Sequence of chain 1.E:
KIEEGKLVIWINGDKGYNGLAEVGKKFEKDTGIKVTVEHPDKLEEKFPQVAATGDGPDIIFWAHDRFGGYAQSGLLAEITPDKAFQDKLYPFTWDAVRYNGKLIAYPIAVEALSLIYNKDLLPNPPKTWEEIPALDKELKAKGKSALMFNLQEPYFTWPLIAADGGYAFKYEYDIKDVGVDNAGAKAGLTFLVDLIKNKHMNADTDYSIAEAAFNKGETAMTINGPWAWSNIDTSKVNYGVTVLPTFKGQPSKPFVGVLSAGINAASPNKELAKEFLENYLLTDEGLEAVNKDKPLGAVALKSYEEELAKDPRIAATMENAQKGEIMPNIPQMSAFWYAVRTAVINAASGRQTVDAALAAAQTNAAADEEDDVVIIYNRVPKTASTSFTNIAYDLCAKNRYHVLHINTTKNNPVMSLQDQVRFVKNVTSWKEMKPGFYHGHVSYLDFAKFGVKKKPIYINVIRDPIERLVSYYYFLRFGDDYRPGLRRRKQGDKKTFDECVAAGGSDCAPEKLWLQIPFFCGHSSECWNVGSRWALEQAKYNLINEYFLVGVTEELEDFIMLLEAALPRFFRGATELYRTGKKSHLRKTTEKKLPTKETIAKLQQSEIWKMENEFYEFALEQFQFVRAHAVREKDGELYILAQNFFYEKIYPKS

Binding-site contacts:
Ligand atom O1S contacts residue ARG491 of chain 1.D at 3.0 Å (salt-bridge).
Ligand atom O6A contacts residue TYR475 of chain 1.D at 3.1 Å (h-bond).
Ligand atom O6A contacts residue LYS656 of chain 1.E at 3.5 Å.
Ligand atom O6A contacts residue ARG486 of chain 1.D at 3.5 Å (salt-bridge).
Ligand atom O6A contacts residue LEU479 of chain 1.D at 3.5 Å.
Ligand atom O6 contacts residue PRO384 of chain 1.D at 3.6 Å.
Ligand atom O1S contacts residue TYR396 of chain 1.D at 3.5 Å.
Ligand atom C6 contacts residue TYR475 of chain 1.D at 3.2 Å (hydrophobic).
Ligand atom O3 contacts residue ARG382 of chain 1.D at 3.0 Å (salt-bridge).
Ligand atom O6 contacts residue GLU651 of chain 1.E at 3.3 Å (salt-bridge).
Ligand atom C5 contacts residue NPO1 of chain 1.W at 3.6 Å.
Ligand atom O3S contacts residue THR389 of chain 1.D at 3.3 Å.
Ligand atom C6 contacts residue ARG486 of chain 1.D at 3.2 Å.
Ligand atom O2S contacts residue ARG382 of chain 1.D at 2.6 Å (salt-bridge).
Ligand atom O6B contacts residue TYR475 of chain 1.D at 2.5 Å (h-bond).
Ligand atom O2 contacts residue GLU651 of chain 1.E at 3.4 Å (salt-bridge).
Ligand atom O5 contacts residue ARG492 of chain 1.D at 3.1 Å (salt-bridge).
Ligand atom O3S contacts residue ASN393 of chain 1.D at 3.4 Å (h-bond).
Ligand atom C2 contacts residue NPO1 of chain 1.W at 2.4 Å.
Ligand atom O5 contacts residue NPO1 of chain 1.W at 2.3 Å (h-bond).
Ligand atom N2 contacts residue LYS652 of chain 1.E at 3.5 Å (salt-bridge).
Ligand atom O5 contacts residue HIS408 of chain 1.D at 3.5 Å.
Ligand atom O6A contacts residue LEU489 of chain 1.D at 3.5 Å.
Ligand atom C6 contacts residue ARG492 of chain 1.D at 3.6 Å.
Ligand atom C6 contacts residue GLU651 of chain 1.E at 3.3 Å.
Ligand atom O4 contacts residue ARG486 of chain 1.D at 3.5 Å (salt-bridge).
Ligand atom O2 contacts residue NPO1 of chain 1.W at 2.8 Å (h-bond).
Ligand atom O6B contacts residue ARG486 of chain 1.D at 3.1 Å (salt-bridge).
Ligand atom O2S contacts residue ARG492 of chain 1.D at 2.8 Å (salt-bridge).
Ligand atom O1S contacts residue LYS652 of chain 1.E at 3.3 Å (salt-bridge).
Ligand atom O3 contacts residue ARG491 of chain 1.D at 3.0 Å (salt-bridge).
Ligand atom O3 contacts residue LYS652 of chain 1.E at 3.1 Å (salt-bridge).
Ligand atom O6A contacts residue ARG491 of chain 1.D at 3.0 Å (salt-bridge).
Ligand atom O2 contacts residue HIS444 of chain 1.D at 3.1 Å (h-bond).
Ligand atom O6B contacts residue TYR654 of chain 1.E at 3.0 Å (h-bond).
Ligand atom C1 contacts residue NPO1 of chain 1.W at 1.4 Å.
Ligand atom C2 contacts residue HIS444 of chain 1.D at 3.5 Å.
Ligand atom O6B contacts residue ARG590 of chain 1.D at 2.7 Å (salt-bridge).
Ligand atom O4 contacts residue ARG590 of chain 1.D at 3.6 Å (salt-bridge).
Ligand atom O6A contacts residue ARG492 of chain 1.D at 2.6 Å (salt-bridge).

Sequence of chain 1.D:
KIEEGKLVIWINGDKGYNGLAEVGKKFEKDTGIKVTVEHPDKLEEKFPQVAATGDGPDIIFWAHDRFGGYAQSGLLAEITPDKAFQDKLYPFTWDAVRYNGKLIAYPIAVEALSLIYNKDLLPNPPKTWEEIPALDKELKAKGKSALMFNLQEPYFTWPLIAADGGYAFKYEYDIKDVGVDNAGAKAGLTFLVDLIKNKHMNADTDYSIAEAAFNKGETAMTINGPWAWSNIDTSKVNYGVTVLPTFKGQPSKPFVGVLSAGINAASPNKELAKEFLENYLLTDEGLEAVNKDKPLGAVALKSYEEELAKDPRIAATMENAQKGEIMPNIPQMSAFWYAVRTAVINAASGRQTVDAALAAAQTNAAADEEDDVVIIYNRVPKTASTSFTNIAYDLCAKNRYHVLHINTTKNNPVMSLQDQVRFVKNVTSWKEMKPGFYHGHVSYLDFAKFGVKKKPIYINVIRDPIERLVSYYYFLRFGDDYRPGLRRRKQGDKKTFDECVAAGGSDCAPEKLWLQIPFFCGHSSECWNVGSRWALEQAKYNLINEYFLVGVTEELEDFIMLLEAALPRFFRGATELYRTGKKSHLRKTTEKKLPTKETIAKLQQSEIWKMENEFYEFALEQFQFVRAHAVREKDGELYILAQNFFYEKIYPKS

The protein below binds the small molecule below.
Small molecule (SMILES): CC(=O)N[C@H]1[C@@H](O[C@H]2[C@H](O)[C@@H](O)[C@H](O[C@H]3[C@H](O)[C@@H](NS(=O)(=O)O)[C@@H](O[C@H]4[C@H](O)[C@@H](O)[C@H](O[C@H]5[C@H](O)[C@@H](NS(=O)(=O)O)[C@@H](O[C@H]6[C@H](O)[C@@H](O)CO[C@@H]6C(=O)O)O[C@@H]5CO)O[C@H]4C(=O)O)O[C@@H]3CO)O[C@@H]2C(=O)O)O[C@H](CO)[C@@H](O[C@@H]2O[C@H](C(=O)O)[C@@H](O)[C@H](O)[C@H]2O)[C@@H]1O